Sequence of chain 1.B:
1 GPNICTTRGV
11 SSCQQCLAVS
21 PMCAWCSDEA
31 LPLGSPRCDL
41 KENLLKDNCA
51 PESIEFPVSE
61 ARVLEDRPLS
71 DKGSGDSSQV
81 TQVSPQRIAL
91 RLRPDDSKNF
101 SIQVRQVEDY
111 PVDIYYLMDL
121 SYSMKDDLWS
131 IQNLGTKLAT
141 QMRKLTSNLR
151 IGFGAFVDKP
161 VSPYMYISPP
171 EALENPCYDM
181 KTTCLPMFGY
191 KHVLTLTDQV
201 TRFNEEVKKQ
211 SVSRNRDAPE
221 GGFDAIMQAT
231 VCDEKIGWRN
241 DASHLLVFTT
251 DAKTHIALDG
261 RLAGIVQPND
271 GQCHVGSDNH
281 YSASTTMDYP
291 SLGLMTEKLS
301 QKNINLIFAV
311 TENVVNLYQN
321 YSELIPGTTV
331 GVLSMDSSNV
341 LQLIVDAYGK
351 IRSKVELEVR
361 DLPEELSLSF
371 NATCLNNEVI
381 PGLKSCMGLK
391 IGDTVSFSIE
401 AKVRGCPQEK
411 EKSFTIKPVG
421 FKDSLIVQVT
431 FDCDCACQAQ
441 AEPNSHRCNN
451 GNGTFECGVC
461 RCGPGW

This small molecule binds to this protein.
Small molecule (SMILES): CC(=O)N[C@H]1[C@H](O[C@H]2[C@H](O)[C@@H](NC(C)=O)CO[C@@H]2CO)O[C@H](CO)[C@@H](O[C@@H]2O[C@H](CO)[C@@H](O)[C@H](O[C@@H]3O[C@H](CO)[C@@H](O)[C@H](O)[C@@H]3O)[C@@H]2O)[C@@H]1O

Binding-site contacts:
Ligand atom N2 contacts residue ASN316 of chain 1.B at 4.2 Å.
Ligand atom C1 contacts residue ASN316 of chain 1.B at 4.1 Å.
Ligand atom C8 contacts residue ASN316 of chain 1.B at 4.0 Å.
Ligand atom O7 contacts residue LEU317 of chain 1.B at 4.0 Å.
Ligand atom C4 contacts residue ASN320 of chain 1.B at 4.2 Å.
Ligand atom O5 contacts residue ASN320 of chain 1.B at 2.3 Å (h-bond).
Ligand atom O7 contacts residue TRP262 of chain 1.A at 4.3 Å.
Ligand atom O7 contacts residue MET285 of chain 1.A at 3.5 Å.
Ligand atom O4 contacts residue ARG281 of chain 1.A at 4.3 Å.
Ligand atom O7 contacts residue ASN316 of chain 1.B at 4.2 Å.
Ligand atom C2 contacts residue ASN320 of chain 1.B at 2.5 Å.
Ligand atom C8 contacts residue ASN320 of chain 1.B at 4.4 Å.
Ligand atom C8 contacts residue TRP262 of chain 1.A at 4.0 Å (hydrophobic).
Ligand atom C8 contacts residue LEU317 of chain 1.B at 3.5 Å (hydrophobic).
Ligand atom C1 contacts residue ASN320 of chain 1.B at 1.4 Å.
Ligand atom C7 contacts residue LEU317 of chain 1.B at 4.0 Å (hydrophobic).
Ligand atom O6 contacts residue ARG281 of chain 1.A at 3.1 Å (salt-bridge).
Ligand atom C7 contacts residue ASN320 of chain 1.B at 3.1 Å.
Ligand atom C3 contacts residue ASN320 of chain 1.B at 3.8 Å.
Ligand atom C6 contacts residue ARG281 of chain 1.A at 3.4 Å.
Ligand atom N2 contacts residue ASN320 of chain 1.B at 3.0 Å (h-bond).
Ligand atom C5 contacts residue ASN320 of chain 1.B at 3.6 Å.
Ligand atom C7 contacts residue ASN316 of chain 1.B at 4.1 Å.
Ligand atom C6 contacts residue ARG281 of chain 1.A at 3.8 Å.
Ligand atom O7 contacts residue ASN320 of chain 1.B at 2.7 Å (h-bond).

Sequence of chain 1.A:
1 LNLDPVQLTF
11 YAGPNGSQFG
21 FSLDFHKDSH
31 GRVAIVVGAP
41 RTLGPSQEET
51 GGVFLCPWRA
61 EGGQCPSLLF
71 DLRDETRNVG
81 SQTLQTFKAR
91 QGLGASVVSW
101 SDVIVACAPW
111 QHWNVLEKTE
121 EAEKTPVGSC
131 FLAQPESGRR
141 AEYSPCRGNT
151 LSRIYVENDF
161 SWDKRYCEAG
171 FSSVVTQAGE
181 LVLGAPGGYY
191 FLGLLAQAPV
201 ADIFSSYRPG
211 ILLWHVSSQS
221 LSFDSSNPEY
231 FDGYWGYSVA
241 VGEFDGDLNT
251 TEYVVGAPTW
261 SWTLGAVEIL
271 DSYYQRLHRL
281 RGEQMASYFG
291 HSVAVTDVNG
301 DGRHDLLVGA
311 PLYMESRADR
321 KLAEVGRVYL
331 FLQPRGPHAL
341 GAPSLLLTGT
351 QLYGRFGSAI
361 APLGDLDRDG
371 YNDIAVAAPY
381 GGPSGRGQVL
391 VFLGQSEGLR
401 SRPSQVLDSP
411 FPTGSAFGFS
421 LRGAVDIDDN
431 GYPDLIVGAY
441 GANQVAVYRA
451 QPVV